Binding-site contacts:
Ligand atom O6 contacts residue ASP441 of chain 1.B at 4.5 Å.
Ligand atom C5 contacts residue ASN301 of chain 1.B at 3.7 Å.
Ligand atom O5 contacts residue ASP441 of chain 1.B at 2.7 Å (salt-bridge).
Ligand atom C5 contacts residue ASP441 of chain 1.B at 3.7 Å.
Ligand atom C1 contacts residue TRP443 of chain 1.B at 4.2 Å (hydrophobic).
Ligand atom C3 contacts residue TRP443 of chain 1.B at 4.5 Å (hydrophobic).
Ligand atom O2 contacts residue ASN230 of chain 1.B at 3.1 Å (h-bond).
Ligand atom C6 contacts residue ASN301 of chain 1.B at 3.4 Å.
Ligand atom C2 contacts residue ALA229 of chain 1.B at 3.2 Å (hydrophobic).
Ligand atom O3 contacts residue GLU232 of chain 1.B at 4.2 Å.
Ligand atom O1 contacts residue ASN230 of chain 1.B at 3.4 Å.
Ligand atom O2 contacts residue SER209 of chain 1.B at 4.1 Å.
Ligand atom O2 contacts residue ILE233 of chain 1.B at 4.2 Å.
Ligand atom C5 contacts residue SER209 of chain 1.B at 4.0 Å.
Ligand atom O2 contacts residue ARG213 of chain 1.B at 3.4 Å (salt-bridge).
Ligand atom O6 contacts residue ASN301 of chain 1.B at 2.5 Å (h-bond).
Ligand atom C6 contacts residue 6J01 of chain 1.L at 3.6 Å.
Ligand atom C1 contacts residue ILE233 of chain 1.B at 3.6 Å (hydrophobic).
Ligand atom O6 contacts residue SER209 of chain 1.B at 4.0 Å.
Ligand atom O5 contacts residue SER209 of chain 1.B at 3.6 Å.
Ligand atom O5 contacts residue ASN301 of chain 1.B at 2.9 Å (h-bond).
Ligand atom C4 contacts residue SER209 of chain 1.B at 4.0 Å.
Ligand atom O1 contacts residue VAL231 of chain 1.B at 3.9 Å.
Ligand atom O2 contacts residue ALA229 of chain 1.B at 2.8 Å (h-bond).
Ligand atom C3 contacts residue ASP441 of chain 1.B at 3.9 Å.
Ligand atom O3 contacts residue ASP441 of chain 1.B at 2.7 Å (salt-bridge).
Ligand atom C2 contacts residue ASN230 of chain 1.B at 4.5 Å.
Ligand atom C1 contacts residue GLU232 of chain 1.B at 3.8 Å.
Ligand atom O6 contacts residue 6J01 of chain 1.L at 3.0 Å.
Ligand atom O1 contacts residue GLU232 of chain 1.B at 3.3 Å (salt-bridge).
Ligand atom C6 contacts residue SER209 of chain 1.B at 3.6 Å.
Ligand atom O1 contacts residue ILE233 of chain 1.B at 2.9 Å (h-bond).
Ligand atom O1 contacts residue ALA229 of chain 1.B at 3.2 Å (h-bond).
Ligand atom O3 contacts residue TRP443 of chain 1.B at 4.0 Å.
Ligand atom C5 contacts residue 6J01 of chain 1.L at 4.5 Å.
Ligand atom C1 contacts residue ALA229 of chain 1.B at 3.8 Å (hydrophobic).

The small molecule below binds the protein below.
Small molecule (SMILES): OC[C@@H](O)[C@@H](O)[C@H](O)[C@H](O)CO

Sequence of chain 1.B:
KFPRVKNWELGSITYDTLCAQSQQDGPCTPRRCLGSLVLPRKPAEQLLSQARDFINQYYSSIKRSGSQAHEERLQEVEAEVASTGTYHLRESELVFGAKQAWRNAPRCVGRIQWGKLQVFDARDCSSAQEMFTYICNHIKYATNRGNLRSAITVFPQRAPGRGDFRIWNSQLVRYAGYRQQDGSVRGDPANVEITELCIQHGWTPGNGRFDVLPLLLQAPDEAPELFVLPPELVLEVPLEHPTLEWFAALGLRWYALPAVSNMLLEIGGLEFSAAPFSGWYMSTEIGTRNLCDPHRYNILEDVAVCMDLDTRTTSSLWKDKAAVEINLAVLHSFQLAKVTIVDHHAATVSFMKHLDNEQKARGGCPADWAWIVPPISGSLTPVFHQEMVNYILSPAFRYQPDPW